Binding-site contacts:
Ligand atom N contacts residue GLU233 of chain 1.C at 3.4 Å (salt-bridge).
Ligand atom CA contacts residue GLU233 of chain 1.C at 3.5 Å.
Ligand atom CD2 contacts residue ASP229 of chain 1.C at 3.4 Å.
Ligand atom CD1 contacts residue ILE50 of chain 1.C at 3.5 Å (hydrophobic).
Ligand atom C contacts residue LYS54 of chain 1.C at 3.9 Å.
Ligand atom CD1 contacts residue VAL68 of chain 1.C at 3.7 Å (hydrophobic).
Ligand atom C contacts residue GLU233 of chain 1.C at 3.4 Å.
Ligand atom O contacts residue GLU233 of chain 1.C at 3.6 Å (salt-bridge).
Ligand atom O contacts residue LYS54 of chain 1.C at 2.6 Å (salt-bridge).
Ligand atom CD2 contacts residue GLN67 of chain 1.C at 3.6 Å.
Ligand atom CG contacts residue GLU233 of chain 1.C at 3.5 Å.
Ligand atom CD2 contacts residue LEU64 of chain 1.C at 3.2 Å (hydrophobic).
Ligand atom C contacts residue GLU233 of chain 1.C at 4.0 Å.
Ligand atom CB contacts residue LEU64 of chain 1.C at 4.0 Å (hydrophobic).
Ligand atom CD2 contacts residue VAL68 of chain 1.C at 3.7 Å (hydrophobic).
Ligand atom CB contacts residue GLU233 of chain 1.C at 3.7 Å.
Ligand atom O contacts residue LYS54 of chain 1.C at 3.5 Å (salt-bridge).
Ligand atom CA contacts residue GLU233 of chain 1.C at 3.2 Å.
Ligand atom CD2 contacts residue LEU71 of chain 1.C at 3.8 Å (hydrophobic).
Ligand atom CD1 contacts residue LEU64 of chain 1.C at 4.0 Å (hydrophobic).
Ligand atom ND1 contacts residue GLU233 of chain 1.C at 3.8 Å.
Ligand atom C contacts residue LYS54 of chain 1.C at 4.0 Å.
Ligand atom CD2 contacts residue MET234 of chain 1.C at 4.0 Å (hydrophobic).
Ligand atom CD1 contacts residue GLN67 of chain 1.C at 4.0 Å.
Ligand atom C contacts residue GLU233 of chain 1.C at 3.8 Å.
Ligand atom CG contacts residue GLU233 of chain 1.C at 3.6 Å.
Ligand atom CE1 contacts residue GLU72 of chain 1.C at 2.8 Å.
Ligand atom O contacts residue LYS54 of chain 1.C at 3.3 Å (salt-bridge).
Ligand atom CE1 contacts residue ALA237 of chain 1.C at 3.9 Å (hydrophobic).
Ligand atom CD2 contacts residue GLU72 of chain 1.C at 4.0 Å.
Ligand atom NE2 contacts residue GLU72 of chain 1.C at 2.6 Å (salt-bridge).
Ligand atom CD contacts residue GLU233 of chain 1.C at 3.3 Å.
Ligand atom N contacts residue GLU233 of chain 1.C at 2.8 Å (salt-bridge).
Ligand atom CB contacts residue ILE50 of chain 1.C at 3.9 Å (hydrophobic).
Ligand atom CB contacts residue GLU233 of chain 1.C at 3.1 Å.
Ligand atom O contacts residue GLU233 of chain 1.C at 3.5 Å.
Ligand atom CD2 contacts residue ILE50 of chain 1.C at 3.9 Å (hydrophobic).
Ligand atom CD2 contacts residue LEU230 of chain 1.C at 3.6 Å (hydrophobic).
Ligand atom CD1 contacts residue GLU233 of chain 1.C at 3.2 Å.
Ligand atom CD2 contacts residue VAL68 of chain 1.C at 3.6 Å (hydrophobic).

Sequence of chain 1.C:
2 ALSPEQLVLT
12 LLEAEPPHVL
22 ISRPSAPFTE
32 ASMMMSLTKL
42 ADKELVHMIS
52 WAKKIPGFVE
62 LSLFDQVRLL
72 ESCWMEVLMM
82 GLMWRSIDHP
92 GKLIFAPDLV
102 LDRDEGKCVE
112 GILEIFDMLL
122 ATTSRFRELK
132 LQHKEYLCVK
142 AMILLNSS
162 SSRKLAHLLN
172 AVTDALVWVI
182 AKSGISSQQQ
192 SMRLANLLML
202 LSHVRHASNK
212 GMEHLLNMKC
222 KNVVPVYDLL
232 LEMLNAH

The small molecule below binds the protein below.
Small molecule (SMILES): CC(C)C[C@H](NC(=O)[C@H](CC(C)C)NC(=O)[C@H](CC(C)C)NC(=O)[C@@H]1CCCN1C(=O)[C@H](CC1=NC=NC1)NC(=O)[C@H](C)N)C(=O)N[C@@H](C)C(=O)N[C@@H](Cc1cnc[nH]1)C(=O)N[C@@H](CC(C)C)C(=O)N[C@@H](CC(C)C)C(=O)N[C@@H](CCC(N)=O)C(=O)N[C@H](C=O)CC(N)=O